Sequence of chain 1.A:
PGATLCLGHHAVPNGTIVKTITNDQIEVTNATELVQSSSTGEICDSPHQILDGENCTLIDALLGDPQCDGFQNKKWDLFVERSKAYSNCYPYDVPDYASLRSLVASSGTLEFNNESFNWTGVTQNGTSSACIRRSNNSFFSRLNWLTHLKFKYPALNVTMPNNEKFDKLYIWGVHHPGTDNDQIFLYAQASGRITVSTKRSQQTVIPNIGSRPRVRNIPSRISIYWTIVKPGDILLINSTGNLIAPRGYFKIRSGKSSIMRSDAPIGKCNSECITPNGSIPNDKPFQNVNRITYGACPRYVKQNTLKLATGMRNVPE

A small-molecule ligand and the protein it binds are described below.
Small molecule (SMILES): CC(=O)N[C@@H]1[C@@H](O)[C@H](O)[C@@H](CO)O[C@H]1O

Binding-site contacts:
Ligand atom C8 contacts residue ASN16 of chain 1.A at 3.1 Å.
Ligand atom O7 contacts residue ASN16 of chain 1.A at 3.3 Å (h-bond).
Ligand atom C7 contacts residue THR18 of chain 1.A at 4.1 Å.
Ligand atom C2 contacts residue ASN16 of chain 1.A at 2.5 Å.
Ligand atom C5 contacts residue ASN16 of chain 1.A at 3.7 Å.
Ligand atom O5 contacts residue ASN16 of chain 1.A at 2.4 Å (h-bond).
Ligand atom C8 contacts residue THR18 of chain 1.A at 2.9 Å.
Ligand atom C8 contacts residue GLY17 of chain 1.A at 4.2 Å.
Ligand atom C4 contacts residue ASN16 of chain 1.A at 4.2 Å.
Ligand atom C3 contacts residue ASN16 of chain 1.A at 3.8 Å.
Ligand atom C8 contacts residue ASN32 of chain 1.A at 4.0 Å.
Ligand atom C8 contacts residue THR31 of chain 1.A at 3.6 Å.
Ligand atom O7 contacts residue THR18 of chain 1.A at 4.3 Å.
Ligand atom C7 contacts residue ASN16 of chain 1.A at 3.1 Å.
Ligand atom C1 contacts residue ASN16 of chain 1.A at 1.4 Å.
Ligand atom N2 contacts residue ASN16 of chain 1.A at 2.9 Å (h-bond).